Sequence of chain 1.A:
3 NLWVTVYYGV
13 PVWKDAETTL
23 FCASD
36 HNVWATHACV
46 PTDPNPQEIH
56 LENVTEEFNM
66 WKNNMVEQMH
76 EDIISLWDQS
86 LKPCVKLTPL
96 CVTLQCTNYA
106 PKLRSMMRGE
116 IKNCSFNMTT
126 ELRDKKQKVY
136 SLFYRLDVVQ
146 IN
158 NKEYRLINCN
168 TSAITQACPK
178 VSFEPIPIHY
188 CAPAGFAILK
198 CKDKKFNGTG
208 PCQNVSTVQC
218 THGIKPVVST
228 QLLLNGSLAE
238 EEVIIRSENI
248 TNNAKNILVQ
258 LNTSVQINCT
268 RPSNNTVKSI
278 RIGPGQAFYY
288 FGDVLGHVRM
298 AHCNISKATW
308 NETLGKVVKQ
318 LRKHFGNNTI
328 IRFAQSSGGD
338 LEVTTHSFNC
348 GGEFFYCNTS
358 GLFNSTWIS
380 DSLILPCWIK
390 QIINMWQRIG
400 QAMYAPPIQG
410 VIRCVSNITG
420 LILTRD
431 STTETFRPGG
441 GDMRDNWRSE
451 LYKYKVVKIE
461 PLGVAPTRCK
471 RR

Binding-site contacts:
Ligand atom C8 contacts residue ASN204 of chain 1.A at 3.8 Å.
Ligand atom N2 contacts residue ASN204 of chain 1.A at 2.9 Å (h-bond).
Ligand atom O7 contacts residue HIS321 of chain 1.A at 3.8 Å.
Ligand atom O5 contacts residue ASN204 of chain 1.A at 2.5 Å (h-bond).
Ligand atom C2 contacts residue ASN204 of chain 1.A at 2.6 Å.
Ligand atom C7 contacts residue ILE247 of chain 1.A at 4.5 Å (hydrophobic).
Ligand atom C5 contacts residue ASN204 of chain 1.A at 3.7 Å.
Ligand atom C1 contacts residue ASN204 of chain 1.A at 1.4 Å.
Ligand atom C8 contacts residue ARG243 of chain 1.A at 4.3 Å.
Ligand atom C1 contacts residue THR206 of chain 1.A at 4.1 Å.
Ligand atom C7 contacts residue ASN204 of chain 1.A at 3.1 Å.
Ligand atom O7 contacts residue ASN204 of chain 1.A at 3.3 Å (h-bond).
Ligand atom O7 contacts residue ILE247 of chain 1.A at 3.8 Å.
Ligand atom C8 contacts residue SER244 of chain 1.A at 3.3 Å.
Ligand atom N2 contacts residue THR206 of chain 1.A at 4.2 Å.
Ligand atom C4 contacts residue ASN204 of chain 1.A at 4.3 Å.
Ligand atom C3 contacts residue ASN204 of chain 1.A at 3.8 Å.

The protein below binds the small molecule below.
Small molecule (SMILES): CC(=O)N[C@@H]1[C@@H](O)[C@H](O)[C@@H](CO)O[C@H]1O